Sequence of chain 1.Z:
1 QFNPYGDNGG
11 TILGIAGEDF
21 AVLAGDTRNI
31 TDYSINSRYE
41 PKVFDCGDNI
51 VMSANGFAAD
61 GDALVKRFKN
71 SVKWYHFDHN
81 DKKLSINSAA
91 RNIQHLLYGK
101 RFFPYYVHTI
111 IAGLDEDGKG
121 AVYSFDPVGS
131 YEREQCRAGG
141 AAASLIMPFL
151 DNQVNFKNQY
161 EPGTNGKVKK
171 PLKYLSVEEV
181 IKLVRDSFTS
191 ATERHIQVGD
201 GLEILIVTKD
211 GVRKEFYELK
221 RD

This small molecule binds to this protein.
Small molecule (SMILES): CCCCCC(=O)N[C@H](C(=O)N[C@@H](CCC(=O)N(C)C)C(=O)N[C@@H](CC(C)C)[C@@H](O)[C@H](C)CC)C(C)C

Sequence of chain 1.Y:
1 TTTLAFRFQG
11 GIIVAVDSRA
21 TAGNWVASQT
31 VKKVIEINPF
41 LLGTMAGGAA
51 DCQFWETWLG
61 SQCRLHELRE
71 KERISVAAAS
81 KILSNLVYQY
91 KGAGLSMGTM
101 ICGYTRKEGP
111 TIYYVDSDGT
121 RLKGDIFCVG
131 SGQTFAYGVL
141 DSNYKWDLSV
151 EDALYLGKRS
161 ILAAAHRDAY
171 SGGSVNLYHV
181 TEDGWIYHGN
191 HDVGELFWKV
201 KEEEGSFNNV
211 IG

Binding-site contacts:
Ligand atom O3 contacts residue ALA49 of chain 1.Y at 3.2 Å (h-bond).
Ligand atom O2 contacts residue THR21 of chain 1.Y at 3.6 Å (h-bond).
Ligand atom O7 contacts residue GLY47 of chain 1.Y at 3.5 Å.
Ligand atom N2 contacts residue THR21 of chain 1.Y at 2.8 Å (h-bond).
Ligand atom C16 contacts residue THR1 of chain 1.Y at 1.4 Å.
Ligand atom C13 contacts residue GLY47 of chain 1.Y at 3.8 Å.
Ligand atom C17 contacts residue THR1 of chain 1.Y at 1.5 Å.
Ligand atom N3 contacts residue GLY47 of chain 1.Y at 2.7 Å (h-bond).
Ligand atom N1 contacts residue ASP126 of chain 1.Z at 2.8 Å (salt-bridge).
Ligand atom O6 contacts residue THR1 of chain 1.Y at 2.3 Å (h-bond).
Ligand atom C18 contacts residue THR1 of chain 1.Y at 2.5 Å.
Ligand atom C18 contacts residue SER131 of chain 1.Y at 3.7 Å.
Ligand atom C10 contacts residue GLY47 of chain 1.Y at 3.5 Å.
Ligand atom C6 contacts residue THR21 of chain 1.Y at 3.7 Å.
Ligand atom C27 contacts residue ASP126 of chain 1.Z at 3.0 Å.
Ligand atom C2 contacts residue ASP126 of chain 1.Z at 3.5 Å.
Ligand atom C11 contacts residue THR1 of chain 1.Y at 2.3 Å.
Ligand atom C12 contacts residue THR1 of chain 1.Y at 2.6 Å.
Ligand atom C5 contacts residue THR21 of chain 1.Y at 3.7 Å.
Ligand atom C1 contacts residue ASP126 of chain 1.Z at 3.2 Å.
Ligand atom C6 contacts residue GLY47 of chain 1.Y at 3.5 Å.
Ligand atom C13 contacts residue ALA49 of chain 1.Y at 3.7 Å (hydrophobic).
Ligand atom C12 contacts residue GLY47 of chain 1.Y at 3.4 Å.
Ligand atom O2 contacts residue ALA20 of chain 1.Y at 3.6 Å.
Ligand atom O7 contacts residue GLY48 of chain 1.Y at 3.6 Å.
Ligand atom C23 contacts residue THR1 of chain 1.Y at 2.5 Å.
Ligand atom C44 contacts residue THR1 of chain 1.Y at 3.8 Å.
Ligand atom C23 contacts residue TYR170 of chain 1.Y at 3.0 Å (hydrophobic).
Ligand atom C4 contacts residue ASP126 of chain 1.Z at 3.6 Å.
Ligand atom C11 contacts residue GLY47 of chain 1.Y at 3.6 Å.
Ligand atom C26 contacts residue ALA20 of chain 1.Y at 3.5 Å (hydrophobic).
Ligand atom C23 contacts residue ARG19 of chain 1.Y at 3.5 Å.
Ligand atom O6 contacts residue ALA46 of chain 1.Y at 3.8 Å.
Ligand atom C2 contacts residue THR21 of chain 1.Y at 3.8 Å.
Ligand atom N3 contacts residue THR1 of chain 1.Y at 3.6 Å.
Ligand atom O6 contacts residue GLY47 of chain 1.Y at 2.9 Å (h-bond).
Ligand atom C7 contacts residue THR21 of chain 1.Y at 3.8 Å.
Ligand atom C44 contacts residue THR21 of chain 1.Y at 3.6 Å.
Ligand atom C15 contacts residue ALA49 of chain 1.Y at 3.7 Å (hydrophobic).
Ligand atom C3 contacts residue ASP126 of chain 1.Z at 3.1 Å.